Sequence of chain 2.E:
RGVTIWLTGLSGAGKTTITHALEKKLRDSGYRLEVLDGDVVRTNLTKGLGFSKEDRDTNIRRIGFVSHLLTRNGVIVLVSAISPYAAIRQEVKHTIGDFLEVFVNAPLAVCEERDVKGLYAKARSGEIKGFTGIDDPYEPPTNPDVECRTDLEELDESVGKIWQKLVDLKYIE

Binding-site contacts:
Ligand atom O3' contacts residue LYS140 of chain 2.E at 3.2 Å (salt-bridge).
Ligand atom N1 contacts residue ARG79 of chain 2.E at 2.9 Å (salt-bridge).
Ligand atom O1A contacts residue ALA104 of chain 2.E at 3.2 Å.
Ligand atom O1A contacts residue ILE105 of chain 2.E at 2.8 Å (h-bond).
Ligand atom C8 contacts residue PHE74 of chain 2.E at 3.3 Å (hydrophobic).
Ligand atom N1 contacts residue GLY153 of chain 2.E at 3.5 Å (h-bond).
Ligand atom O2A contacts residue ASN82 of chain 2.E at 3.1 Å (h-bond).
Ligand atom C6 contacts residue PHE154 of chain 2.E at 3.5 Å (hydrophobic).
Ligand atom O1B contacts residue SER106 of chain 2.E at 3.2 Å (h-bond).
Ligand atom O3B contacts residue ASN82 of chain 2.E at 3.0 Å (h-bond).
Ligand atom C5 contacts residue PHE74 of chain 2.E at 3.7 Å (hydrophobic).
Ligand atom O4' contacts residue PHE74 of chain 2.E at 3.3 Å.
Ligand atom N7 contacts residue PHE74 of chain 2.E at 3.2 Å.
Ligand atom C3' contacts residue ANP1 of chain 2.W at 3.5 Å.
Ligand atom C2 contacts residue THR155 of chain 2.E at 3.5 Å.
Ligand atom O2' contacts residue LYS140 of chain 2.E at 3.0 Å (salt-bridge).
Ligand atom C6 contacts residue ARG79 of chain 2.E at 3.6 Å.
Ligand atom N1 contacts residue PHE154 of chain 2.E at 3.5 Å.
Ligand atom O2A contacts residue ARG65 of chain 2.E at 2.8 Å (salt-bridge).
Ligand atom O3' contacts residue SER34 of chain 2.E at 3.7 Å.
Ligand atom C4 contacts residue PHE74 of chain 2.E at 3.5 Å (hydrophobic).
Ligand atom C2' contacts residue LEU142 of chain 2.E at 3.5 Å (hydrophobic).
Ligand atom O2' contacts residue ASP62 of chain 2.E at 3.3 Å (salt-bridge).
Ligand atom N1 contacts residue THR155 of chain 2.E at 3.5 Å (h-bond).
Ligand atom O3B contacts residue ARG65 of chain 2.E at 2.8 Å (salt-bridge).
Ligand atom N9 contacts residue PHE74 of chain 2.E at 3.4 Å.
Ligand atom O3' contacts residue ASP62 of chain 2.E at 3.4 Å (salt-bridge).
Ligand atom O2' contacts residue LEU142 of chain 2.E at 3.2 Å.
Ligand atom N6 contacts residue GLY153 of chain 2.E at 3.0 Å (h-bond).
Ligand atom N3 contacts residue PHE154 of chain 2.E at 3.5 Å.
Ligand atom C2 contacts residue PHE154 of chain 2.E at 3.6 Å (hydrophobic).
Ligand atom C4 contacts residue PHE154 of chain 2.E at 3.7 Å (hydrophobic).
Ligand atom O1B contacts residue ILE83 of chain 2.E at 3.6 Å.
Ligand atom O2B contacts residue ARG79 of chain 2.E at 2.7 Å (salt-bridge).
Ligand atom O2B contacts residue PRO107 of chain 2.E at 3.2 Å.
Ligand atom O3' contacts residue ANP1 of chain 2.W at 2.2 Å (h-bond).
Ligand atom N6 contacts residue LYS152 of chain 2.E at 3.3 Å (salt-bridge).
Ligand atom C4' contacts residue ASP62 of chain 2.E at 3.3 Å.
Ligand atom O1B contacts residue ILE105 of chain 2.E at 3.3 Å (h-bond).
Ligand atom C2 contacts residue ARG79 of chain 2.E at 3.4 Å.

This protein binds this small molecule.
Small molecule (SMILES): Nc1ncnc2c1ncn2[C@@H]1O[C@H](CO[P](=O)(O)OS(=O)(=O)O)[C@@H](O)[C@H]1O